This small molecule binds to this protein.
Small molecule (SMILES): NC(N)=NCCC[C@H](NC(=O)[C@@H]1CCCN1)C(=O)N[C@H](C=O)CC1=NC=NC1

Sequence of chain 55.S:
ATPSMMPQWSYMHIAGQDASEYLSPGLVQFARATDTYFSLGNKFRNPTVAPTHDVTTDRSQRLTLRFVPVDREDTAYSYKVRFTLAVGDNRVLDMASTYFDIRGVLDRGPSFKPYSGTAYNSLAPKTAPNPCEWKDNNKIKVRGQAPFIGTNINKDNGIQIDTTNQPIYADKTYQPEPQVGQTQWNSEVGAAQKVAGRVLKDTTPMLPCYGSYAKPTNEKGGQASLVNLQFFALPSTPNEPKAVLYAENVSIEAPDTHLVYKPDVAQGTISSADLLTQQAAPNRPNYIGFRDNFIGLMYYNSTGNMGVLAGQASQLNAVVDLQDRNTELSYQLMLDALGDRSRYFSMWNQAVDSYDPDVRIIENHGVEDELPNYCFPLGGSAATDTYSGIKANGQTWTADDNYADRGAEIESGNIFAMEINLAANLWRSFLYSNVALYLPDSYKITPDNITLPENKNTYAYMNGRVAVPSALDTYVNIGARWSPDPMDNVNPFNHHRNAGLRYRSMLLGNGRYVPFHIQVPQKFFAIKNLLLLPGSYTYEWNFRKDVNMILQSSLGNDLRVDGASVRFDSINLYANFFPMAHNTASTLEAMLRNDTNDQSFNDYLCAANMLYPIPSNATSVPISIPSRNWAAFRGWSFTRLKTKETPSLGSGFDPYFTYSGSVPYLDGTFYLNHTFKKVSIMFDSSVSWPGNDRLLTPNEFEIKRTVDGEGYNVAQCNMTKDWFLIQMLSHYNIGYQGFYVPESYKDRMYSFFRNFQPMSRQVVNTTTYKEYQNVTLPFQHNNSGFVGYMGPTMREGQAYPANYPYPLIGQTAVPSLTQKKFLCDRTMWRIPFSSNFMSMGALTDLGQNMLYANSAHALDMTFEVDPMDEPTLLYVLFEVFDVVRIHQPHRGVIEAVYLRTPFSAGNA

Sequence of chain 55.Q:
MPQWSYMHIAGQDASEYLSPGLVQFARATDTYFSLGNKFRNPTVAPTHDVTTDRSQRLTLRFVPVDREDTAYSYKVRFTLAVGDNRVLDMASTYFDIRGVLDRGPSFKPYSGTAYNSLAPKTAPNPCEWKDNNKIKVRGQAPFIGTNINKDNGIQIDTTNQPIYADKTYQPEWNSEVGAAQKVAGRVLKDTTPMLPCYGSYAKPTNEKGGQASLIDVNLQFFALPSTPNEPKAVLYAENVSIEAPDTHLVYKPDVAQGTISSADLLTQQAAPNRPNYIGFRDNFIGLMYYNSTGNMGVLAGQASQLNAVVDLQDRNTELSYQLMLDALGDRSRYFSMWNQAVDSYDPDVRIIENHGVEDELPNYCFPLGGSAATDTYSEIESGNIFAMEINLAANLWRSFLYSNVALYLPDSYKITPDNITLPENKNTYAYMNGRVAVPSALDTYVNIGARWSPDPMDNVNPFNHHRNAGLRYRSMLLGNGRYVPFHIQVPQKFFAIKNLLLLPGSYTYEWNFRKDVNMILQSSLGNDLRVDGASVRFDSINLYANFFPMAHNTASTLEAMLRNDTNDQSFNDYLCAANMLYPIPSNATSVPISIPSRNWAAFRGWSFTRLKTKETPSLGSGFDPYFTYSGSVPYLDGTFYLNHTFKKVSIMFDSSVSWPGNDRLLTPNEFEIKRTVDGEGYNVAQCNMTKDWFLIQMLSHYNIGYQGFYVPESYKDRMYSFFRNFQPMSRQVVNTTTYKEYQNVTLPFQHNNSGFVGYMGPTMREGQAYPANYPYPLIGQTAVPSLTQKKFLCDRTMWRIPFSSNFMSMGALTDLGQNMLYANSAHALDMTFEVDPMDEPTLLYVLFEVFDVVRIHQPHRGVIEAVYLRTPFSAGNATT

Binding-site contacts:
Ligand atom O contacts residue TYR619 of chain 55.Q at 2.6 Å.
Ligand atom NE2 contacts residue GLU894 of chain 55.Q at 4.1 Å.
Ligand atom CB contacts residue GLU894 of chain 55.Q at 3.5 Å.
Ligand atom CG contacts residue ASN617 of chain 55.Q at 4.1 Å.
Ligand atom N contacts residue ARG649 of chain 55.Q at 4.1 Å.
Ligand atom CB contacts residue ARG649 of chain 55.Q at 3.6 Å.
Ligand atom N contacts residue CYS621 of chain 55.Q at 2.8 Å (h-bond).
Ligand atom CB contacts residue TYR619 of chain 55.Q at 3.0 Å (hydrophobic).
Ligand atom CG contacts residue TYR619 of chain 55.Q at 3.8 Å (hydrophobic).
Ligand atom CD contacts residue ARG46 of chain 55.S at 4.1 Å.
Ligand atom N contacts residue ASP618 of chain 55.Q at 3.9 Å.
Ligand atom CA contacts residue CYS621 of chain 55.Q at 3.7 Å (hydrophobic).
Ligand atom CE1 contacts residue LEU620 of chain 55.Q at 3.5 Å (hydrophobic).
Ligand atom CA contacts residue TYR619 of chain 55.Q at 3.9 Å (hydrophobic).
Ligand atom N contacts residue ASN617 of chain 55.Q at 3.6 Å.
Ligand atom CA contacts residue TYR619 of chain 55.Q at 3.8 Å (hydrophobic).
Ligand atom CB contacts residue ALA857 of chain 55.Q at 3.9 Å (hydrophobic).
Ligand atom CB contacts residue ARG649 of chain 55.Q at 4.1 Å.
Ligand atom CG contacts residue ARG46 of chain 55.S at 3.9 Å.
Ligand atom O contacts residue ARG845 of chain 55.Q at 3.8 Å.
Ligand atom O contacts residue ALA857 of chain 55.Q at 4.0 Å.
Ligand atom CA contacts residue ARG649 of chain 55.Q at 3.4 Å.
Ligand atom CD contacts residue ASN617 of chain 55.Q at 3.2 Å.
Ligand atom CD contacts residue CYS621 of chain 55.Q at 3.6 Å (hydrophobic).
Ligand atom CD2 contacts residue ARG845 of chain 55.Q at 3.5 Å.
Ligand atom CE1 contacts residue MET843 of chain 55.Q at 3.6 Å (hydrophobic).
Ligand atom C contacts residue TYR619 of chain 55.Q at 3.1 Å (hydrophobic).
Ligand atom CB contacts residue PHE896 of chain 55.Q at 3.3 Å (hydrophobic).
Ligand atom CD contacts residue PHE896 of chain 55.Q at 4.1 Å (hydrophobic).
Ligand atom CB contacts residue TYR619 of chain 55.Q at 3.8 Å (hydrophobic).
Ligand atom CD2 contacts residue GLU894 of chain 55.Q at 3.7 Å.
Ligand atom CG contacts residue GLU894 of chain 55.Q at 3.9 Å.
Ligand atom CD contacts residue ASP897 of chain 55.Q at 3.5 Å.
Ligand atom N contacts residue TYR619 of chain 55.Q at 3.6 Å.
Ligand atom CG contacts residue PHE896 of chain 55.Q at 3.0 Å (hydrophobic).
Ligand atom CE1 contacts residue LEU348 of chain 55.Q at 3.9 Å (hydrophobic).
Ligand atom O contacts residue ARG649 of chain 55.Q at 3.9 Å.
Ligand atom ND1 contacts residue LEU620 of chain 55.Q at 3.0 Å.
Ligand atom C contacts residue ARG845 of chain 55.Q at 3.6 Å.
Ligand atom N contacts residue TYR619 of chain 55.Q at 3.5 Å (h-bond).